A small-molecule ligand and the protein it binds are described below.
Small molecule (SMILES): C/C(=C\CC/C(C)=C/CO[P](=O)(O)OP(=O)(O)O)CCC=C(CF)CF

Sequence of chain 1.C:
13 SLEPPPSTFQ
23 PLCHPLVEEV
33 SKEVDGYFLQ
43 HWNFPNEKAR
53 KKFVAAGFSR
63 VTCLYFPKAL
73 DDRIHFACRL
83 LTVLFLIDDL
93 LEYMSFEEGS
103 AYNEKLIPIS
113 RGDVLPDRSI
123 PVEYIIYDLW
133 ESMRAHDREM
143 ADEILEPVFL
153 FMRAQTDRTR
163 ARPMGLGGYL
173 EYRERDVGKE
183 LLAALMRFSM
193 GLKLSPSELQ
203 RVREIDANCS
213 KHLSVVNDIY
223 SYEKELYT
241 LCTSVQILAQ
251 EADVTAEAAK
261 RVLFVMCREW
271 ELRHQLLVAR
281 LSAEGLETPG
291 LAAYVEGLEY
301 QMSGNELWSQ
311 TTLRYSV

Binding-site contacts:
Ligand atom F1 contacts residue ARG314 of chain 1.C at 2.9 Å.
Ligand atom O3B contacts residue TRP308 of chain 1.C at 4.4 Å.
Ligand atom PB contacts residue ARG314 of chain 1.C at 3.7 Å.
Ligand atom C4 contacts residue TYR315 of chain 1.C at 4.3 Å (hydrophobic).
Ligand atom F2 contacts residue GLN157 of chain 1.C at 3.8 Å.
Ligand atom O2B contacts residue TYR315 of chain 1.C at 4.3 Å.
Ligand atom C4 contacts residue LYS181 of chain 1.C at 4.1 Å.
Ligand atom C8 contacts residue LEU184 of chain 1.C at 4.0 Å (hydrophobic).
Ligand atom C10 contacts residue GLY180 of chain 1.C at 3.5 Å.
Ligand atom C13 contacts residue PHE153 of chain 1.C at 4.3 Å (hydrophobic).
Ligand atom C12 contacts residue PHE153 of chain 1.C at 3.7 Å (hydrophobic).
Ligand atom C15 contacts residue PHE87 of chain 1.C at 3.7 Å (hydrophobic).
Ligand atom C6 contacts residue LEU184 of chain 1.C at 3.8 Å (hydrophobic).
Ligand atom C4 contacts residue ASN219 of chain 1.C at 3.0 Å.
Ligand atom C5 contacts residue TYR67 of chain 1.C at 3.7 Å (hydrophobic).
Ligand atom O1A contacts residue ARG314 of chain 1.C at 3.5 Å (salt-bridge).
Ligand atom C13 contacts residue ASP90 of chain 1.C at 4.2 Å.
Ligand atom C1 contacts residue ARG314 of chain 1.C at 4.2 Å.
Ligand atom C3 contacts residue TRP308 of chain 1.C at 4.2 Å (hydrophobic).
Ligand atom C4 contacts residue TRP308 of chain 1.C at 4.3 Å (hydrophobic).
Ligand atom C10 contacts residue LEU184 of chain 1.C at 3.4 Å (hydrophobic).
Ligand atom C2 contacts residue TRP308 of chain 1.C at 4.2 Å (hydrophobic).
Ligand atom C7 contacts residue PHE87 of chain 1.C at 4.3 Å (hydrophobic).
Ligand atom O3B contacts residue ARG314 of chain 1.C at 3.8 Å.
Ligand atom C9 contacts residue LEU83 of chain 1.C at 3.5 Å (hydrophobic).
Ligand atom O3B contacts residue TYR315 of chain 1.C at 2.5 Å (h-bond).
Ligand atom O1B contacts residue ARG314 of chain 1.C at 2.6 Å (salt-bridge).
Ligand atom F1 contacts residue PHE87 of chain 1.C at 3.8 Å.
Ligand atom C11 contacts residue PHE87 of chain 1.C at 3.5 Å (hydrophobic).
Ligand atom F2 contacts residue PHE153 of chain 1.C at 2.6 Å.
Ligand atom C15 contacts residue ASP90 of chain 1.C at 4.1 Å.
Ligand atom C14 contacts residue PHE153 of chain 1.C at 3.8 Å (hydrophobic).
Ligand atom PB contacts residue TYR315 of chain 1.C at 4.1 Å.
Ligand atom F2 contacts residue ASP90 of chain 1.C at 4.2 Å.
Ligand atom C7 contacts residue LEU184 of chain 1.C at 4.2 Å (hydrophobic).
Ligand atom C14 contacts residue GLN157 of chain 1.C at 3.5 Å.
Ligand atom C14 contacts residue ASP90 of chain 1.C at 3.5 Å.
Ligand atom C15 contacts residue ARG314 of chain 1.C at 4.0 Å.
Ligand atom F1 contacts residue ASP90 of chain 1.C at 3.8 Å.
Ligand atom C8 contacts residue LEU83 of chain 1.C at 4.4 Å (hydrophobic).